Binding-site contacts:
Ligand atom C3 contacts residue ASN73 of chain 1.A at 3.8 Å.
Ligand atom C6 contacts residue THR75 of chain 1.A at 4.3 Å.
Ligand atom C1 contacts residue THR75 of chain 1.A at 4.4 Å.
Ligand atom C2 contacts residue ASN73 of chain 1.A at 2.5 Å.
Ligand atom C1 contacts residue ASN73 of chain 1.A at 1.5 Å.
Ligand atom C6 contacts residue VAL12 of chain 1.A at 4.2 Å (hydrophobic).
Ligand atom C8 contacts residue PRO362 of chain 1.A at 4.0 Å (hydrophobic).
Ligand atom C4 contacts residue GLU13 of chain 1.A at 3.5 Å.
Ligand atom C6 contacts residue ILE76 of chain 1.A at 3.7 Å (hydrophobic).
Ligand atom C5 contacts residue THR75 of chain 1.A at 4.0 Å.
Ligand atom O5 contacts residue ILE76 of chain 1.A at 4.2 Å.
Ligand atom C7 contacts residue THR75 of chain 1.A at 4.4 Å.
Ligand atom N2 contacts residue ASN73 of chain 1.A at 3.0 Å (h-bond).
Ligand atom C5 contacts residue ASN73 of chain 1.A at 3.6 Å.
Ligand atom C6 contacts residue SER9 of chain 1.A at 3.1 Å.
Ligand atom O7 contacts residue ASN73 of chain 1.A at 4.0 Å.
Ligand atom C8 contacts residue ASN73 of chain 1.A at 4.1 Å.
Ligand atom C8 contacts residue LEU361 of chain 1.A at 4.4 Å (hydrophobic).
Ligand atom O5 contacts residue ASN73 of chain 1.A at 2.4 Å (h-bond).
Ligand atom C4 contacts residue ASN73 of chain 1.A at 4.3 Å.
Ligand atom O5 contacts residue THR75 of chain 1.A at 4.2 Å.
Ligand atom O7 contacts residue THR75 of chain 1.A at 3.9 Å.
Ligand atom O4 contacts residue SER9 of chain 1.A at 4.1 Å.
Ligand atom C5 contacts residue ILE76 of chain 1.A at 4.3 Å (hydrophobic).
Ligand atom C4 contacts residue SER9 of chain 1.A at 3.4 Å.
Ligand atom C8 contacts residue THR75 of chain 1.A at 3.7 Å.
Ligand atom O4 contacts residue GLU13 of chain 1.A at 2.6 Å (salt-bridge).
Ligand atom C5 contacts residue SER9 of chain 1.A at 3.5 Å.
Ligand atom C7 contacts residue ASN73 of chain 1.A at 3.4 Å.
Ligand atom O3 contacts residue GLU13 of chain 1.A at 4.2 Å.
Ligand atom C6 contacts residue GLU13 of chain 1.A at 4.5 Å.

Sequence of chain 1.A:
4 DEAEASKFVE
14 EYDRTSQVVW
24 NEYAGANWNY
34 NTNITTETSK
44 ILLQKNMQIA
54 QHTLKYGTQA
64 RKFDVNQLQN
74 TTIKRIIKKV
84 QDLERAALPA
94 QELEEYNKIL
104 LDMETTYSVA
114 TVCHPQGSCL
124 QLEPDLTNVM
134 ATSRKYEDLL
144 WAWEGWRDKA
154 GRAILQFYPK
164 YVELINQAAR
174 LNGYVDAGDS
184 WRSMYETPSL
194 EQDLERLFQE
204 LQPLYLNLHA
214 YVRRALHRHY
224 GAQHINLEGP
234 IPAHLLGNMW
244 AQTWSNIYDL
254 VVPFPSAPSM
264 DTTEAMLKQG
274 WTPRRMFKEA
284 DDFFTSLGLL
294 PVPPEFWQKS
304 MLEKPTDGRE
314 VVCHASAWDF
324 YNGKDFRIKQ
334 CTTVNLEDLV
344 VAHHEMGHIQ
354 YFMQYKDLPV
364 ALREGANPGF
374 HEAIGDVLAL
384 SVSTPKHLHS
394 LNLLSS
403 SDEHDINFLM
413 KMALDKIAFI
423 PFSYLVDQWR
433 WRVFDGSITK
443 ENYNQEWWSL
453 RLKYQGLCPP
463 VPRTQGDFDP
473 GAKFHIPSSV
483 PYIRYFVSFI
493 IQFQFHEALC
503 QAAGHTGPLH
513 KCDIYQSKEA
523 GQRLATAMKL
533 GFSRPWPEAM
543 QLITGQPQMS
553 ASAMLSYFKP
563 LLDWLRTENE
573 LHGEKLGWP

This small molecule binds to this protein.
Small molecule (SMILES): CC(=O)N[C@H]1[C@H](O[C@H]2[C@H](O)[C@@H](NC(C)=O)CO[C@@H]2CO[C@@H]2O[C@@H](C)[C@@H](O)[C@@H](O)[C@@H]2O)O[C@H](CO)[C@@H](O)[C@@H]1O